A protein and the small-molecule ligand that binds it are described below.
Small molecule (SMILES): C[C@H](N)C(=O)N[C@@H](CCC(=O)O)C(=O)N[C@@H](Cc1ccccc1)C(=O)N[C@@H](CCCN=C(N)N)C(=O)N[C@@H](CC1=NC=NC1)C(=O)N[C@@H](CC(=O)O)C(=O)O

Binding-site contacts:
Ligand atom OE1 contacts residue HIS31 of chain 1.B at 3.1 Å (h-bond).
Ligand atom O contacts residue ILE103 of chain 1.A at 3.0 Å (h-bond).
Ligand atom CD2 contacts residue HIS31 of chain 1.B at 3.5 Å.
Ligand atom CE1 contacts residue GLY96 of chain 1.B at 3.4 Å.
Ligand atom NH2 contacts residue TRP55 of chain 1.A at 3.6 Å.
Ligand atom O contacts residue HIS31 of chain 1.B at 3.0 Å (h-bond).
Ligand atom CD1 contacts residue LEU101 of chain 1.B at 3.5 Å (hydrophobic).
Ligand atom CD contacts residue ASP58 of chain 1.A at 3.6 Å.
Ligand atom CE1 contacts residue ASP108 of chain 1.A at 3.3 Å.
Ligand atom O contacts residue ARG60 of chain 1.A at 2.9 Å (salt-bridge).
Ligand atom CB contacts residue ARG60 of chain 1.A at 3.6 Å.
Ligand atom OE1 contacts residue SER32 of chain 1.B at 2.6 Å (h-bond).
Ligand atom CG contacts residue TYR37 of chain 1.B at 3.6 Å (hydrophobic).
Ligand atom CB contacts residue TYR37 of chain 1.B at 3.6 Å (hydrophobic).
Ligand atom CD contacts residue SER32 of chain 1.B at 3.3 Å.
Ligand atom O contacts residue TYR54 of chain 1.A at 3.0 Å (h-bond).
Ligand atom OE2 contacts residue HIS31 of chain 1.B at 3.6 Å.
Ligand atom NE2 contacts residue TYR37 of chain 1.B at 3.4 Å.
Ligand atom CE2 contacts residue TYR54 of chain 1.A at 3.2 Å (hydrophobic).
Ligand atom O contacts residue VAL99 of chain 1.B at 3.5 Å (h-bond).
Ligand atom CE1 contacts residue TYR54 of chain 1.A at 3.5 Å (hydrophobic).
Ligand atom NH1 contacts residue ASP56 of chain 1.A at 3.3 Å (salt-bridge).
Ligand atom CD2 contacts residue TYR37 of chain 1.B at 3.3 Å (hydrophobic).
Ligand atom CA contacts residue SER97 of chain 1.B at 3.4 Å.
Ligand atom NH2 contacts residue ASP56 of chain 1.A at 2.9 Å (salt-bridge).
Ligand atom N contacts residue SER97 of chain 1.B at 3.1 Å (h-bond).
Ligand atom O contacts residue ILE102 of chain 1.A at 3.3 Å.
Ligand atom CB contacts residue SER97 of chain 1.B at 3.4 Å.
Ligand atom CD contacts residue HIS31 of chain 1.B at 3.6 Å.
Ligand atom N contacts residue TYR54 of chain 1.A at 3.6 Å (h-bond).
Ligand atom NE2 contacts residue GLY96 of chain 1.B at 2.6 Å (h-bond).
Ligand atom NH1 contacts residue ASP58 of chain 1.A at 3.2 Å (salt-bridge).
Ligand atom CD2 contacts residue GLY96 of chain 1.B at 3.6 Å.
Ligand atom CG contacts residue SER97 of chain 1.B at 3.4 Å.
Ligand atom CB contacts residue TYR54 of chain 1.A at 3.5 Å (hydrophobic).
Ligand atom CG contacts residue ASP108 of chain 1.A at 3.6 Å.
Ligand atom CZ contacts residue ASP56 of chain 1.A at 3.5 Å.
Ligand atom CZ contacts residue TYR54 of chain 1.A at 3.0 Å (hydrophobic).
Ligand atom OE2 contacts residue SER32 of chain 1.B at 2.9 Å (h-bond).
Ligand atom ND1 contacts residue ASP108 of chain 1.A at 2.6 Å (salt-bridge).

Sequence of chain 1.A:
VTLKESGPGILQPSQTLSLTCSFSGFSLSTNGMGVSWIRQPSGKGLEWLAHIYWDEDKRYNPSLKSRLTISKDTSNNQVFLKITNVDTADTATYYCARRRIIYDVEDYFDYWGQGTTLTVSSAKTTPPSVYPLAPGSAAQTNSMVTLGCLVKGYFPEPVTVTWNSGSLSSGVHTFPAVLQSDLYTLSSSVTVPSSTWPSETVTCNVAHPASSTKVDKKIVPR

Sequence of chain 1.B:
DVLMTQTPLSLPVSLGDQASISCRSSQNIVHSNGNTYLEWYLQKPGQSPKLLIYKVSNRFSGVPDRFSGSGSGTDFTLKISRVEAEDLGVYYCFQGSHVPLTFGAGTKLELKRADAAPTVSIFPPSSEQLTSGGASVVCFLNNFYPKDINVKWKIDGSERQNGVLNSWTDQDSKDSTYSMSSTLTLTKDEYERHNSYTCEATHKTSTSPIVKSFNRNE